Sequence of chain 39.A:
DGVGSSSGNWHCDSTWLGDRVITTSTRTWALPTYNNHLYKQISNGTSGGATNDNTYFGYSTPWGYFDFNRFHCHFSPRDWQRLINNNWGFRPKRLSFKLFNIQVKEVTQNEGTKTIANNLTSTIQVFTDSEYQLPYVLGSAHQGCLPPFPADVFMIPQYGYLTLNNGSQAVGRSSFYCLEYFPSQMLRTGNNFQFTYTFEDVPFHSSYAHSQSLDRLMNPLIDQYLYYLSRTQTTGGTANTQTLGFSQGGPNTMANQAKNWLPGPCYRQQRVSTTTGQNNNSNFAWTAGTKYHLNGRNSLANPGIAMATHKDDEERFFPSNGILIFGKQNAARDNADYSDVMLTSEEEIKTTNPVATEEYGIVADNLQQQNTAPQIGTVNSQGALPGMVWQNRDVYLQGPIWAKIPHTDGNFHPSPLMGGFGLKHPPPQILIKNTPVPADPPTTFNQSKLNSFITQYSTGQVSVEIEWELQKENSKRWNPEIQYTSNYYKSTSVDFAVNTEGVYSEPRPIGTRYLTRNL

Sequence of chain 19.A:
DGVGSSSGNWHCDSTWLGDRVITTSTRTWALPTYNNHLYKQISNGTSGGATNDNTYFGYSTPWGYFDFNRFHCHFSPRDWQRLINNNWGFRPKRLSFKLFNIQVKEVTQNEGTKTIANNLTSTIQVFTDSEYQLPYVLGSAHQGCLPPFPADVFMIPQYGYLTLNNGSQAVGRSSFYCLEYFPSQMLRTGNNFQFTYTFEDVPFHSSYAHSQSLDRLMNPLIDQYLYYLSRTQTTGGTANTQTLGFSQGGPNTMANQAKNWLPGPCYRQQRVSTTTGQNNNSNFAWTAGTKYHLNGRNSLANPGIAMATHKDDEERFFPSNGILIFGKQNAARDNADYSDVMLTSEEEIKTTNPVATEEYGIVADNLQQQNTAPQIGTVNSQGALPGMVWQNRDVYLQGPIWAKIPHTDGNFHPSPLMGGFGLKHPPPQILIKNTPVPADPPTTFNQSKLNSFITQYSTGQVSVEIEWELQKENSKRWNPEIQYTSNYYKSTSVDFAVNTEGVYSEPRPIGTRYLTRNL

The protein below binds the small molecule below.
Small molecule (SMILES): Nc1ccn([C@H]2C[C@H](O[P](=O)(O)OC[C@H]3O[C@@H](n4cnc5c(N)ncnc54)C[C@@H]3O)[C@@H](CO)O2)c(=O)n1

Binding-site contacts:
Ligand atom C8 contacts residue HIS413 of chain 39.A at 3.9 Å.
Ligand atom N6 contacts residue SER415 of chain 39.A at 3.8 Å.
Ligand atom N7 contacts residue ASN392 of chain 39.A at 4.2 Å.
Ligand atom N7 contacts residue HIS413 of chain 39.A at 4.2 Å.
Ligand atom O3' contacts residue PRO414 of chain 39.A at 4.2 Å.
Ligand atom C5 contacts residue PRO203 of chain 39.A at 4.0 Å (hydrophobic).
Ligand atom C5 contacts residue ARG91 of chain 39.A at 4.2 Å.
Ligand atom C5 contacts residue ASP201 of chain 39.A at 3.3 Å.
Ligand atom N1 contacts residue PRO203 of chain 39.A at 3.8 Å.
Ligand atom OP2 contacts residue ASP409 of chain 19.A at 3.2 Å (salt-bridge).
Ligand atom C2' contacts residue PRO203 of chain 39.A at 3.3 Å (hydrophobic).
Ligand atom C6 contacts residue PRO203 of chain 39.A at 4.0 Å (hydrophobic).
Ligand atom C4 contacts residue ASP201 of chain 39.A at 3.5 Å.
Ligand atom N7 contacts residue SER415 of chain 39.A at 3.9 Å.
Ligand atom N1 contacts residue VAL202 of chain 39.A at 3.5 Å.
Ligand atom C5 contacts residue VAL202 of chain 39.A at 3.6 Å (hydrophobic).
Ligand atom C4 contacts residue PRO203 of chain 39.A at 4.1 Å (hydrophobic).
Ligand atom N4 contacts residue ASP201 of chain 39.A at 2.6 Å.
Ligand atom C2' contacts residue HIS413 of chain 39.A at 3.7 Å.
Ligand atom N4 contacts residue VAL202 of chain 39.A at 2.9 Å (h-bond).
Ligand atom N7 contacts residue PRO203 of chain 39.A at 4.1 Å.
Ligand atom C2 contacts residue PRO203 of chain 39.A at 4.0 Å (hydrophobic).
Ligand atom N6 contacts residue VAL202 of chain 39.A at 4.2 Å.
Ligand atom C2 contacts residue GLY422 of chain 39.A at 3.2 Å.
Ligand atom C4 contacts residue VAL202 of chain 39.A at 3.7 Å (hydrophobic).
Ligand atom C5 contacts residue PRO203 of chain 39.A at 3.8 Å (hydrophobic).
Ligand atom N6 contacts residue GLY420 of chain 39.A at 3.7 Å.
Ligand atom C2' contacts residue PRO414 of chain 39.A at 3.6 Å (hydrophobic).
Ligand atom N1 contacts residue GLY422 of chain 39.A at 2.9 Å (h-bond).
Ligand atom C2 contacts residue VAL202 of chain 39.A at 4.1 Å (hydrophobic).
Ligand atom C1' contacts residue PRO203 of chain 39.A at 4.1 Å (hydrophobic).
Ligand atom N6 contacts residue GLY422 of chain 39.A at 3.3 Å (h-bond).
Ligand atom C4 contacts residue PRO203 of chain 39.A at 4.0 Å (hydrophobic).
Ligand atom C6 contacts residue PRO203 of chain 39.A at 4.0 Å (hydrophobic).
Ligand atom C6 contacts residue VAL202 of chain 39.A at 4.1 Å (hydrophobic).
Ligand atom C6 contacts residue GLY422 of chain 39.A at 3.7 Å.
Ligand atom C6 contacts residue SER415 of chain 39.A at 4.1 Å.
Ligand atom N3 contacts residue ASP201 of chain 39.A at 4.2 Å.
Ligand atom N6 contacts residue PHE421 of chain 39.A at 3.8 Å.
Ligand atom N1 contacts residue PRO203 of chain 39.A at 4.2 Å.